Sequence of chain 1.A:
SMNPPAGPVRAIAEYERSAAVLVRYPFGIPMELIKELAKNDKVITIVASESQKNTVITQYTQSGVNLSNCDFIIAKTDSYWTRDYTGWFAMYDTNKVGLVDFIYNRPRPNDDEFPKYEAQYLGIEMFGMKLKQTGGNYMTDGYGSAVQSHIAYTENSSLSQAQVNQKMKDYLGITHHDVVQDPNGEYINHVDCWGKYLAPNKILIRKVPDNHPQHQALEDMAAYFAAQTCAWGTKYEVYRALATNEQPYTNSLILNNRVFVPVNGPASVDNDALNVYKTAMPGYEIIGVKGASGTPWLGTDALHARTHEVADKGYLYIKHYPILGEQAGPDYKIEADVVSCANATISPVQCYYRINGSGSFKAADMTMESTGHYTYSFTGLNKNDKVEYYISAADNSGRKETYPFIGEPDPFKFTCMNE

Binding-site contacts:
Ligand atom CA contacts residue TRP81 of chain 1.A at 4.2 Å (hydrophobic).
Ligand atom CA contacts residue ARG1 of chain 1.C at 2.4 Å.
Ligand atom CA contacts residue TYR187 of chain 1.A at 4.2 Å (hydrophobic).
Ligand atom C contacts residue TRP81 of chain 1.A at 3.5 Å (hydrophobic).
Ligand atom O contacts residue TRP81 of chain 1.A at 3.8 Å.
Ligand atom C contacts residue TYR187 of chain 1.A at 3.7 Å (hydrophobic).
Ligand atom N contacts residue TRP81 of chain 1.A at 4.3 Å.
Ligand atom O contacts residue TYR187 of chain 1.A at 4.3 Å.
Ligand atom CB contacts residue TYR187 of chain 1.A at 3.5 Å (hydrophobic).
Ligand atom O contacts residue ARG108 of chain 1.A at 2.8 Å (salt-bridge).
Ligand atom C contacts residue ARG1 of chain 1.C at 1.3 Å.
Ligand atom N contacts residue ARG1 of chain 1.C at 3.6 Å.
Ligand atom C contacts residue ARG108 of chain 1.A at 3.9 Å.
Ligand atom O contacts residue ARG1 of chain 1.C at 2.2 Å (salt-bridge).
Ligand atom CB contacts residue ARG1 of chain 1.C at 3.2 Å.

This protein binds this small molecule.
Small molecule (SMILES): C[C@H](N)C(=O)O